A small-molecule ligand and the protein it binds are described below.
Small molecule (SMILES): CC(=O)N[C@@H]1[C@@H](O)[C@H](O)[C@@H](CO)O[C@H]1O

Binding-site contacts:
Ligand atom C6 contacts residue THR116 of chain 1.A at 3.5 Å.
Ligand atom N2 contacts residue ASN259 of chain 1.B at 2.9 Å (h-bond).
Ligand atom O6 contacts residue PHE118 of chain 1.A at 3.9 Å.
Ligand atom C6 contacts residue LYS115 of chain 1.A at 3.9 Å.
Ligand atom C7 contacts residue ASN259 of chain 1.B at 3.1 Å.
Ligand atom C3 contacts residue ASN259 of chain 1.B at 3.8 Å.
Ligand atom C4 contacts residue ASN259 of chain 1.B at 4.2 Å.
Ligand atom O7 contacts residue ASN259 of chain 1.B at 3.0 Å (h-bond).
Ligand atom C5 contacts residue THR116 of chain 1.A at 3.5 Å.
Ligand atom O5 contacts residue ASN259 of chain 1.B at 2.4 Å (h-bond).
Ligand atom C2 contacts residue ASN259 of chain 1.B at 2.4 Å.
Ligand atom C5 contacts residue ASN259 of chain 1.B at 3.7 Å.
Ligand atom C6 contacts residue PHE118 of chain 1.A at 4.4 Å (hydrophobic).
Ligand atom C1 contacts residue THR116 of chain 1.A at 3.3 Å.
Ligand atom C8 contacts residue ASN259 of chain 1.B at 4.1 Å.
Ligand atom C1 contacts residue ASN259 of chain 1.B at 1.4 Å.
Ligand atom O6 contacts residue LYS115 of chain 1.A at 4.4 Å.
Ligand atom O5 contacts residue THR116 of chain 1.A at 2.6 Å (h-bond).

Sequence of chain 1.B:
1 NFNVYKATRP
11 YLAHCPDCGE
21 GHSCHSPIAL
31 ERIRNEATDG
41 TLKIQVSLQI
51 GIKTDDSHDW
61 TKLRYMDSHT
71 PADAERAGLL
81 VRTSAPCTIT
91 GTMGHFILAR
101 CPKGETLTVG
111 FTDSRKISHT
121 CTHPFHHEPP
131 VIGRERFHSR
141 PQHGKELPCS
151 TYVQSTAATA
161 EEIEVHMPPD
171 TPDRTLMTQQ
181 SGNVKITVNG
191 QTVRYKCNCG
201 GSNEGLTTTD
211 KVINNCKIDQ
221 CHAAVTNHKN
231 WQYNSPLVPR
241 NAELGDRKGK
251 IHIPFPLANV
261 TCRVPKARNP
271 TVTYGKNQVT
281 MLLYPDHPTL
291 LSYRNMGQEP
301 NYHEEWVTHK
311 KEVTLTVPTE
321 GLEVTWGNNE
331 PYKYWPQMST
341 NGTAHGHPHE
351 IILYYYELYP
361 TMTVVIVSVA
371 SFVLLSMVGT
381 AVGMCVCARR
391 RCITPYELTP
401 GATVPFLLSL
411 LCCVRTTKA

Sequence of chain 1.A:
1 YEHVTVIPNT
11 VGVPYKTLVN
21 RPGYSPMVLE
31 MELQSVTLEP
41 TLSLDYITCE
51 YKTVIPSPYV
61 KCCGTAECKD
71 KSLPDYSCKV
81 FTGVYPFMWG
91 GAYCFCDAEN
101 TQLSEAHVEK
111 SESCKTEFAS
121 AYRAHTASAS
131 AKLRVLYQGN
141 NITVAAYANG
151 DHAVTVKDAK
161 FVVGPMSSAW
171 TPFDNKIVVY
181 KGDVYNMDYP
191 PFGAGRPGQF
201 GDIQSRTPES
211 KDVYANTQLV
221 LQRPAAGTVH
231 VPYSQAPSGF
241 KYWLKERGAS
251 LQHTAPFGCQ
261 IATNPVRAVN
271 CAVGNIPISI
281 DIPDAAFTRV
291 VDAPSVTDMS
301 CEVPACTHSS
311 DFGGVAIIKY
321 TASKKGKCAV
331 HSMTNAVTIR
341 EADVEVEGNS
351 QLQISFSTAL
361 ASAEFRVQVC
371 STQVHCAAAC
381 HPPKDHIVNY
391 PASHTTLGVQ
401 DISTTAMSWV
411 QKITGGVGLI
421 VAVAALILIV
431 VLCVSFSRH